Sequence of chain 1.C:
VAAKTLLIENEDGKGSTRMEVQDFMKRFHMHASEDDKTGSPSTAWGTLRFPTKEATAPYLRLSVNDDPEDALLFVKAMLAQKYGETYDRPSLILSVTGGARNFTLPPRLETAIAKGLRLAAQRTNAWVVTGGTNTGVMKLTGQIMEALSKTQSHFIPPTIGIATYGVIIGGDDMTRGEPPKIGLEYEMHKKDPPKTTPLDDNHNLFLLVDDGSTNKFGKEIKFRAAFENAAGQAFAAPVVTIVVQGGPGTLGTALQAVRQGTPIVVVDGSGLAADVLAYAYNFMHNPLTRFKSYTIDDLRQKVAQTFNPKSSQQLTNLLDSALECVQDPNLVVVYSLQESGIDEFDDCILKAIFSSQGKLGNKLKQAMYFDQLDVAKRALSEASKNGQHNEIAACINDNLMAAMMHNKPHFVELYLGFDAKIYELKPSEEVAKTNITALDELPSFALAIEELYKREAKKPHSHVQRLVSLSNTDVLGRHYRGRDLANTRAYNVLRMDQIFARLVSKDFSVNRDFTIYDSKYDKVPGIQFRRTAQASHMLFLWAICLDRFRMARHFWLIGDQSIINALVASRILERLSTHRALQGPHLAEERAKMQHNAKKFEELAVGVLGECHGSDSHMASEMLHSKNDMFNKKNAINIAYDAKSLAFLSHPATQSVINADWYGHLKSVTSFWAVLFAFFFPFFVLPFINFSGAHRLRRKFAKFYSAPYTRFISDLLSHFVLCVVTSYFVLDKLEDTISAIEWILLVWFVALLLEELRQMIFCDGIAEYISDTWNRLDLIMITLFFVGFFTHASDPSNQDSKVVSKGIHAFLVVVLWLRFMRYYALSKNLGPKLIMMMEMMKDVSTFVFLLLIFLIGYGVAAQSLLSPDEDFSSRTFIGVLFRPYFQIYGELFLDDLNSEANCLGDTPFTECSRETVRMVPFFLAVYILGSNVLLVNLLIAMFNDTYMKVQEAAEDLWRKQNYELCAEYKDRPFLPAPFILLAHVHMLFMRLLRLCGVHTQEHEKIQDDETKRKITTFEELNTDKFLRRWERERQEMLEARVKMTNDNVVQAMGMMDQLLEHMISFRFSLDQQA

The small molecule below binds the protein below.
Small molecule (SMILES): CC(C)CCC[C@@H](C)[C@H]1CC[C@H]2[C@@H]3CC=C4C[C@@H](O)CC[C@]4(C)[C@H]3CC[C@]12C

Sequence of chain 1.D:
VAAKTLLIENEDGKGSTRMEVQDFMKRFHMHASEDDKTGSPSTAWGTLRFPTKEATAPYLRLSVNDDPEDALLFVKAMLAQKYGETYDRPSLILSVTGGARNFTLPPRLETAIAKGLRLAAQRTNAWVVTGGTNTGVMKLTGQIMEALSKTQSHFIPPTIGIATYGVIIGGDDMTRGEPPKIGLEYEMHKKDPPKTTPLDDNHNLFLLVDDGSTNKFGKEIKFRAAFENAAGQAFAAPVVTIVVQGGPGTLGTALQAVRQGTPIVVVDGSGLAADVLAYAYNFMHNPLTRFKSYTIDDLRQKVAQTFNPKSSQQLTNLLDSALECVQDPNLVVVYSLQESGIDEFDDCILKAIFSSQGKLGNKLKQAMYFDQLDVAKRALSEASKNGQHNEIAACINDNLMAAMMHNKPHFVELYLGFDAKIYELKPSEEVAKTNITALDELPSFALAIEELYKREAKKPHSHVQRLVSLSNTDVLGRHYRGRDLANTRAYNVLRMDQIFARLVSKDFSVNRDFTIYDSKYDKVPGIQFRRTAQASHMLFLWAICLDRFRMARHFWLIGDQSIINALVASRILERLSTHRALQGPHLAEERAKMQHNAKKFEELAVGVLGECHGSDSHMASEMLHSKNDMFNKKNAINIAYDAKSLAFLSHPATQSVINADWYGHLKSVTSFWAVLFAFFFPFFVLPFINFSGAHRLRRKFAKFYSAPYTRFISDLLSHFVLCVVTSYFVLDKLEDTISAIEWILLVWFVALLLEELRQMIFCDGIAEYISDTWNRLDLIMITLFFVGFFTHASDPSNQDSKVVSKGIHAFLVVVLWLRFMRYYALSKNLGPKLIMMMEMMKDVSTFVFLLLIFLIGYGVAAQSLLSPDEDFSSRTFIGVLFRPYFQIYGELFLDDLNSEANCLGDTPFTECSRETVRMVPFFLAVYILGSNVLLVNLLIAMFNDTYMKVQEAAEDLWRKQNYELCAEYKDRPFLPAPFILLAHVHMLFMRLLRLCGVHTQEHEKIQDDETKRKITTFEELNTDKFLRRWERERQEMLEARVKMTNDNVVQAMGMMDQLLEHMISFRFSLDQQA

Binding-site contacts:
Ligand atom C17 contacts residue LEU975 of chain 1.D at 3.6 Å (hydrophobic).
Ligand atom C24 contacts residue TYR979 of chain 1.D at 4.1 Å (hydrophobic).
Ligand atom C27 contacts residue VAL942 of chain 1.D at 4.3 Å (hydrophobic).
Ligand atom C1 contacts residue CLR1 of chain 1.N at 4.2 Å.
Ligand atom C14 contacts residue LEU975 of chain 1.D at 3.7 Å (hydrophobic).
Ligand atom C15 contacts residue PHE976 of chain 1.D at 4.3 Å (hydrophobic).
Ligand atom O1 contacts residue ARG1012 of chain 1.C at 3.5 Å.
Ligand atom C5 contacts residue ILE972 of chain 1.D at 4.0 Å (hydrophobic).
Ligand atom C2 contacts residue ILE972 of chain 1.D at 4.2 Å (hydrophobic).
Ligand atom C19 contacts residue ARG1012 of chain 1.C at 3.5 Å.
Ligand atom C26 contacts residue LEU946 of chain 1.D at 3.8 Å (hydrophobic).
Ligand atom C6 contacts residue ILE972 of chain 1.D at 3.8 Å (hydrophobic).
Ligand atom C3 contacts residue PHE1003 of chain 1.C at 3.7 Å (hydrophobic).
Ligand atom C16 contacts residue TYR979 of chain 1.D at 4.4 Å (hydrophobic).
Ligand atom O1 contacts residue ILE972 of chain 1.D at 4.0 Å.
Ligand atom C13 contacts residue LEU975 of chain 1.D at 4.4 Å (hydrophobic).
Ligand atom C24 contacts residue LEU949 of chain 1.D at 4.0 Å (hydrophobic).
Ligand atom C7 contacts residue PRO1015 of chain 1.C at 3.8 Å (hydrophobic).
Ligand atom C3 contacts residue ILE972 of chain 1.D at 3.7 Å (hydrophobic).
Ligand atom C15 contacts residue LEU975 of chain 1.D at 3.4 Å (hydrophobic).
Ligand atom C6 contacts residue PHE976 of chain 1.D at 3.8 Å (hydrophobic).
Ligand atom C4 contacts residue ILE972 of chain 1.D at 4.1 Å (hydrophobic).
Ligand atom C26 contacts residue VAL942 of chain 1.D at 4.1 Å (hydrophobic).
Ligand atom C7 contacts residue PHE976 of chain 1.D at 3.4 Å (hydrophobic).
Ligand atom C2 contacts residue CLR1 of chain 1.N at 3.8 Å.
Ligand atom C8 contacts residue PRO1015 of chain 1.C at 4.1 Å (hydrophobic).
Ligand atom C16 contacts residue LEU975 of chain 1.D at 3.3 Å (hydrophobic).
Ligand atom C18 contacts residue PHE1016 of chain 1.C at 4.0 Å (hydrophobic).
Ligand atom C19 contacts residue PRO1015 of chain 1.C at 4.0 Å (hydrophobic).
Ligand atom C4 contacts residue ARG1012 of chain 1.C at 3.9 Å.
Ligand atom O1 contacts residue PHE1003 of chain 1.C at 3.0 Å (h-bond).
Ligand atom C6 contacts residue PRO1015 of chain 1.C at 3.7 Å (hydrophobic).
Ligand atom C4 contacts residue PHE1003 of chain 1.C at 3.8 Å (hydrophobic).
Ligand atom C25 contacts residue TYR979 of chain 1.D at 3.9 Å (hydrophobic).
Ligand atom C3 contacts residue ARG1012 of chain 1.C at 4.3 Å.
Ligand atom C4 contacts residue PRO1015 of chain 1.C at 4.1 Å (hydrophobic).
Ligand atom C1 contacts residue ILE972 of chain 1.D at 4.3 Å (hydrophobic).
Ligand atom C5 contacts residue PRO1015 of chain 1.C at 3.9 Å (hydrophobic).
Ligand atom C26 contacts residue LEU945 of chain 1.D at 3.7 Å (hydrophobic).
Ligand atom C2 contacts residue ARG1012 of chain 1.C at 4.3 Å.